Sequence of chain 1.C:
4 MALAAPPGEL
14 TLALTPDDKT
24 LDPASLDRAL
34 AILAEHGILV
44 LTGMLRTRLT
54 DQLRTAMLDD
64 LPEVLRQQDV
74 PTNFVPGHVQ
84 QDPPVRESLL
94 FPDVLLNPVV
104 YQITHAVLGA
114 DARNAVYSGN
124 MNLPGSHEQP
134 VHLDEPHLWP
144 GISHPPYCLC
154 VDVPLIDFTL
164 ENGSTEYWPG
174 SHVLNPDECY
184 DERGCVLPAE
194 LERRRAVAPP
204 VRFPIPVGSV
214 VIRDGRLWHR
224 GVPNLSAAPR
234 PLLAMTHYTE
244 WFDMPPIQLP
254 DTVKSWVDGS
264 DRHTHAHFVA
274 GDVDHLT

This protein binds this small molecule.
Small molecule (SMILES): NC[C@H]1O[C@H](O[C@H]2[C@H](O)[C@@H](O[C@H]3O[C@H](CO)[C@@H](O)[C@H](N)[C@H]3O)[C@H](N)C[C@@H]2N)[C@H](N)[C@@H](O)[C@@H]1O

Binding-site contacts:
Ligand atom O15 contacts residue GLY187 of chain 1.C at 3.4 Å (h-bond).
Ligand atom O12 contacts residue ASP137 of chain 1.C at 3.7 Å.
Ligand atom C13 contacts residue GLU138 of chain 1.C at 4.0 Å.
Ligand atom C12 contacts residue GLU138 of chain 1.C at 3.6 Å.
Ligand atom N1 contacts residue THR239 of chain 1.C at 4.1 Å.
Ligand atom C13 contacts residue ASP137 of chain 1.C at 3.6 Å.
Ligand atom N1 contacts residue ARG216 of chain 1.C at 3.7 Å.
Ligand atom N1 contacts residue CYS153 of chain 1.C at 3.2 Å (h-bond).
Ligand atom C6 contacts residue THR239 of chain 1.C at 4.2 Å.
Ligand atom O15 contacts residue ARG186 of chain 1.C at 3.1 Å.
Ligand atom C6 contacts residue ASP137 of chain 1.C at 3.9 Å.
Ligand atom C18 contacts residue ARG186 of chain 1.C at 3.3 Å.
Ligand atom C9 contacts residue ASP137 of chain 1.C at 3.5 Å.
Ligand atom O8 contacts residue ASN123 of chain 1.C at 2.8 Å (h-bond).
Ligand atom O7 contacts residue ASN76 of chain 1.C at 3.1 Å (h-bond).
Ligand atom C7 contacts residue GLU138 of chain 1.C at 3.7 Å.
Ligand atom N2 contacts residue VAL119 of chain 1.C at 3.9 Å.
Ligand atom N6 contacts residue ASN76 of chain 1.C at 3.7 Å.
Ligand atom C3 contacts residue ASN123 of chain 1.C at 3.9 Å.
Ligand atom C6 contacts residue ALA237 of chain 1.C at 3.8 Å (hydrophobic).
Ligand atom C10 contacts residue ASP137 of chain 1.C at 4.0 Å.
Ligand atom C3 contacts residue ASN76 of chain 1.C at 4.2 Å.
Ligand atom C4 contacts residue ASN123 of chain 1.C at 3.6 Å.
Ligand atom O8 contacts residue ALA237 of chain 1.C at 4.0 Å.
Ligand atom N3 contacts residue GLU138 of chain 1.C at 3.3 Å (salt-bridge).
Ligand atom C5 contacts residue ASP137 of chain 1.C at 4.0 Å.
Ligand atom C1 contacts residue ASP137 of chain 1.C at 3.6 Å.
Ligand atom N1 contacts residue ASP137 of chain 1.C at 2.8 Å (salt-bridge).
Ligand atom O13 contacts residue GLU138 of chain 1.C at 3.7 Å.
Ligand atom O5 contacts residue ASP137 of chain 1.C at 3.2 Å (salt-bridge).
Ligand atom O7 contacts residue ASN123 of chain 1.C at 2.9 Å (h-bond).
Ligand atom O10 contacts residue ASP137 of chain 1.C at 2.7 Å (salt-bridge).
Ligand atom O11 contacts residue ASP137 of chain 1.C at 3.9 Å.
Ligand atom C12 contacts residue TYR241 of chain 1.C at 4.2 Å (hydrophobic).
Ligand atom C13 contacts residue PRO139 of chain 1.C at 4.2 Å (hydrophobic).
Ligand atom C8 contacts residue GLU138 of chain 1.C at 3.7 Å.
Ligand atom C8 contacts residue ASP137 of chain 1.C at 3.5 Å.
Ligand atom C18 contacts residue GLU185 of chain 1.C at 3.9 Å.
Ligand atom O15 contacts residue GLU185 of chain 1.C at 2.8 Å (salt-bridge).
Ligand atom C2 contacts residue ASP137 of chain 1.C at 3.8 Å.